Binding-site contacts:
Ligand atom N04 contacts residue TYR138 of chain 1.A at 3.7 Å.
Ligand atom C06 contacts residue PRO87 of chain 1.A at 3.5 Å (hydrophobic).
Ligand atom C08 contacts residue PRO85 of chain 1.A at 3.6 Å (hydrophobic).
Ligand atom C09 contacts residue GLY143 of chain 1.A at 3.4 Å.
Ligand atom O21 contacts residue GLU114 of chain 1.A at 3.5 Å (salt-bridge).
Ligand atom C23 contacts residue ARG112 of chain 1.A at 3.6 Å.
Ligand atom N13 contacts residue ASN141 of chain 1.A at 3.6 Å.
Ligand atom C10 contacts residue GLY143 of chain 1.A at 3.7 Å.
Ligand atom N01 contacts residue ILE135 of chain 1.A at 3.0 Å (h-bond).
Ligand atom C09 contacts residue PRO85 of chain 1.A at 3.4 Å (hydrophobic).
Ligand atom N04 contacts residue PRO87 of chain 1.A at 3.6 Å.
Ligand atom C06 contacts residue THR86 of chain 1.A at 3.5 Å.
Ligand atom C24 contacts residue GLY142 of chain 1.A at 3.6 Å.
Ligand atom C14 contacts residue TYR113 of chain 1.A at 3.4 Å (hydrophobic).
Ligand atom C09 contacts residue GLY142 of chain 1.A at 3.6 Å.
Ligand atom N01 contacts residue GLY136 of chain 1.A at 3.2 Å (h-bond).
Ligand atom C15 contacts residue TYR113 of chain 1.A at 3.7 Å (hydrophobic).
Ligand atom C05 contacts residue PRO87 of chain 1.A at 3.7 Å (hydrophobic).
Ligand atom C11 contacts residue GLY142 of chain 1.A at 3.6 Å.
Ligand atom C08 contacts residue THR86 of chain 1.A at 3.6 Å.
Ligand atom C14 contacts residue LEU140 of chain 1.A at 3.2 Å (hydrophobic).
Ligand atom C22 contacts residue PRO87 of chain 1.A at 3.7 Å (hydrophobic).
Ligand atom C24 contacts residue ARG112 of chain 1.A at 3.7 Å.
Ligand atom C02 contacts residue TYR138 of chain 1.A at 3.7 Å (hydrophobic).
Ligand atom C17 contacts residue GLU114 of chain 1.A at 3.8 Å.
Ligand atom N03 contacts residue LEU140 of chain 1.A at 3.5 Å (h-bond).
Ligand atom C22 contacts residue GLU114 of chain 1.A at 3.3 Å.
Ligand atom N13 contacts residue TYR113 of chain 1.A at 3.7 Å.
Ligand atom N03 contacts residue TYR138 of chain 1.A at 2.7 Å (h-bond).
Ligand atom C07 contacts residue PRO87 of chain 1.A at 3.5 Å (hydrophobic).
Ligand atom C12 contacts residue PRO87 of chain 1.A at 3.5 Å (hydrophobic).
Ligand atom N04 contacts residue LEU140 of chain 1.A at 3.0 Å (h-bond).
Ligand atom C14 contacts residue ASN141 of chain 1.A at 3.6 Å.
Ligand atom C12 contacts residue LEU140 of chain 1.A at 3.7 Å (hydrophobic).
Ligand atom N01 contacts residue SER134 of chain 1.A at 3.0 Å (h-bond).
Ligand atom C24 contacts residue GLY111 of chain 1.A at 3.3 Å.
Ligand atom C10 contacts residue GLY142 of chain 1.A at 3.5 Å.
Ligand atom C18 contacts residue GLU182 of chain 1.B at 3.7 Å.
Ligand atom C23 contacts residue TYR113 of chain 1.A at 3.3 Å (hydrophobic).
Ligand atom C23 contacts residue ASN141 of chain 1.A at 3.7 Å.

Sequence of chain 1.A:
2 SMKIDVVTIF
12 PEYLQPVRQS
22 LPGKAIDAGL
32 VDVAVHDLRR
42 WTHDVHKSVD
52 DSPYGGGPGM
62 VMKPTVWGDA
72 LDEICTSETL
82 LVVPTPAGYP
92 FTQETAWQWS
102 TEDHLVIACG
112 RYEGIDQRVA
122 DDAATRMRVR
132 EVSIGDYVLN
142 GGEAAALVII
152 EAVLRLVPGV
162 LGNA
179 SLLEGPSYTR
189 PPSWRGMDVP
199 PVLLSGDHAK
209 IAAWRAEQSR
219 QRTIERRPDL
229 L

Sequence of chain 1.B:
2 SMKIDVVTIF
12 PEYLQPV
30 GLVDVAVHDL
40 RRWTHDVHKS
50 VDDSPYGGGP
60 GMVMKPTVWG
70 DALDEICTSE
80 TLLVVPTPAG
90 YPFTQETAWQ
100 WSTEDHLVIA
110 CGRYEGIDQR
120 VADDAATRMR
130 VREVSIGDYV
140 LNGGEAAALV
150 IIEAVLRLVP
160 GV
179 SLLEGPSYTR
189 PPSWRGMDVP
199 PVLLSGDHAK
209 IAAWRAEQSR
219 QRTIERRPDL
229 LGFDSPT

This protein binds this small molecule.
Small molecule (SMILES): COc1cccc(Cn2ccc3ccc(-c4cc(N)[nH]n4)cc32)c1